Sequence of chain 1.C:
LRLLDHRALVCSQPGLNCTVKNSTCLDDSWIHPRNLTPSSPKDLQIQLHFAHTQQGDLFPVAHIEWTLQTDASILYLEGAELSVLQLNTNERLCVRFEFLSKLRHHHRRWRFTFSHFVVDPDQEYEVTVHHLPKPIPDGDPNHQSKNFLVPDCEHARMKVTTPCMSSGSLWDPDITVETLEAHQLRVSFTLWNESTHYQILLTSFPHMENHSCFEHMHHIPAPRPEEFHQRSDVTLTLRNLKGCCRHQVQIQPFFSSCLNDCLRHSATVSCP

A small-molecule ligand and the protein it binds are described below.
Small molecule (SMILES): CC(=O)N[C@H]1CO[C@H](CO[C@@H]2O[C@@H](C)[C@@H](O)[C@@H](O)[C@@H]2O)[C@@H](O)[C@@H]1O

Binding-site contacts:
Ligand atom C4 contacts residue ASN18 of chain 1.C at 4.2 Å.
Ligand atom C1 contacts residue ASN18 of chain 1.C at 1.4 Å.
Ligand atom C7 contacts residue ASN18 of chain 1.C at 3.7 Å.
Ligand atom C5 contacts residue ASN18 of chain 1.C at 3.7 Å.
Ligand atom O5 contacts residue LEU101 of chain 1.C at 4.5 Å.
Ligand atom C1 contacts residue LEU101 of chain 1.C at 4.4 Å (hydrophobic).
Ligand atom N2 contacts residue ASN18 of chain 1.C at 3.4 Å (h-bond).
Ligand atom C8 contacts residue ASN18 of chain 1.C at 4.4 Å.
Ligand atom O5 contacts residue ASN18 of chain 1.C at 2.3 Å (h-bond).
Ligand atom C3 contacts residue ASN18 of chain 1.C at 3.6 Å.
Ligand atom C2 contacts residue ASN18 of chain 1.C at 2.4 Å.
Ligand atom O7 contacts residue ASN18 of chain 1.C at 3.9 Å.
Ligand atom O3 contacts residue ASN18 of chain 1.C at 3.8 Å.